The protein below binds the small molecule below.
Small molecule (SMILES): CC(=O)N[C@@H]1[C@@H](O)[C@H](O)[C@@H](CO)O[C@H]1O

Binding-site contacts:
Ligand atom O6 contacts residue SER268 of chain 1.A at 4.4 Å.
Ligand atom O5 contacts residue ASN269 of chain 1.A at 2.4 Å (h-bond).
Ligand atom N2 contacts residue ASN269 of chain 1.A at 2.9 Å (h-bond).
Ligand atom C5 contacts residue ASN269 of chain 1.A at 3.7 Å.
Ligand atom O6 contacts residue ASN269 of chain 1.A at 4.2 Å.
Ligand atom C8 contacts residue SER149 of chain 1.A at 4.0 Å.
Ligand atom C1 contacts residue ASN269 of chain 1.A at 1.5 Å.
Ligand atom O6 contacts residue VAL151 of chain 1.A at 3.2 Å.
Ligand atom C4 contacts residue ASN269 of chain 1.A at 4.2 Å.
Ligand atom C3 contacts residue ASN269 of chain 1.A at 3.8 Å.
Ligand atom C8 contacts residue ASN269 of chain 1.A at 3.1 Å.
Ligand atom C7 contacts residue SER149 of chain 1.A at 4.2 Å.
Ligand atom O7 contacts residue ASN269 of chain 1.A at 4.3 Å.
Ligand atom O5 contacts residue SER267 of chain 1.A at 4.1 Å.
Ligand atom O7 contacts residue SER149 of chain 1.A at 4.1 Å.
Ligand atom O6 contacts residue SER267 of chain 1.A at 2.9 Å (h-bond).
Ligand atom C2 contacts residue ASN269 of chain 1.A at 2.5 Å.
Ligand atom C7 contacts residue ASN269 of chain 1.A at 3.3 Å.
Ligand atom C5 contacts residue SER267 of chain 1.A at 4.4 Å.
Ligand atom C6 contacts residue SER267 of chain 1.A at 3.2 Å.

Sequence of chain 1.A:
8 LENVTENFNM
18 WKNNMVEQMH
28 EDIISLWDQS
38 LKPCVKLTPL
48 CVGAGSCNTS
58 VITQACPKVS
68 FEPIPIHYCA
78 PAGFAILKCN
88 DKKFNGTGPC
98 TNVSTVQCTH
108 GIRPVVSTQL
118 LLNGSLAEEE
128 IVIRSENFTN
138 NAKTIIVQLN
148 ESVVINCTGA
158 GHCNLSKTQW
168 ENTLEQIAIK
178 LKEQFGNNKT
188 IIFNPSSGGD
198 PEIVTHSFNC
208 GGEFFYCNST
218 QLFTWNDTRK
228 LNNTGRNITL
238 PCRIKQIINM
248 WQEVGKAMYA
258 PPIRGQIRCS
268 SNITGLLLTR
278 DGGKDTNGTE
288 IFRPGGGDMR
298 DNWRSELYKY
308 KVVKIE